A small-molecule ligand and the protein it binds are described below.
Small molecule (SMILES): CC[C@H](C)[C@H](N)C(=O)O

Sequence of chain 1.A:
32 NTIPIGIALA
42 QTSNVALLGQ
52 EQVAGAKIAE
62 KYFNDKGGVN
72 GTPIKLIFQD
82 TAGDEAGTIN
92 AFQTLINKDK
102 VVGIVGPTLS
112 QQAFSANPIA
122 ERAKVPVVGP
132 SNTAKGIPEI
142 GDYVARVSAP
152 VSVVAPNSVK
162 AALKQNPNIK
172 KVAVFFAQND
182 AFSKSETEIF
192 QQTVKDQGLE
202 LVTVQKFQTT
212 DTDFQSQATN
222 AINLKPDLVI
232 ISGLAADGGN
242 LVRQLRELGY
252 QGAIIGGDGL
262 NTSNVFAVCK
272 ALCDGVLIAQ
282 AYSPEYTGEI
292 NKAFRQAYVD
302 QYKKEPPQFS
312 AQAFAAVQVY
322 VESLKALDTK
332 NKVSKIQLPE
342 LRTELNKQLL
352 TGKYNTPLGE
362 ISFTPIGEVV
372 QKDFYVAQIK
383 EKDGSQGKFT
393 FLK

Binding-site contacts:
Ligand atom CG2 contacts residue PHE310 of chain 1.A at 3.8 Å (hydrophobic).
Ligand atom CA contacts residue THR134 of chain 1.A at 4.0 Å.
Ligand atom C contacts residue THR134 of chain 1.A at 4.0 Å.
Ligand atom CG1 contacts residue SER132 of chain 1.A at 3.5 Å.
Ligand atom CA contacts residue ASP259 of chain 1.A at 3.9 Å.
Ligand atom CD1 contacts residue LEU49 of chain 1.A at 4.0 Å (hydrophobic).
Ligand atom O contacts residue ALA135 of chain 1.A at 4.0 Å.
Ligand atom OXT contacts residue THR109 of chain 1.A at 4.2 Å.
Ligand atom CB contacts residue SER132 of chain 1.A at 4.3 Å.
Ligand atom CG2 contacts residue LEU49 of chain 1.A at 4.2 Å (hydrophobic).
Ligand atom O contacts residue THR134 of chain 1.A at 2.9 Å (h-bond).
Ligand atom O contacts residue PHE183 of chain 1.A at 3.5 Å.
Ligand atom CG2 contacts residue ASP259 of chain 1.A at 3.5 Å.
Ligand atom OXT contacts residue PHE183 of chain 1.A at 3.3 Å.
Ligand atom CG2 contacts residue PHE183 of chain 1.A at 4.3 Å (hydrophobic).
Ligand atom N contacts residue PHE183 of chain 1.A at 3.7 Å.
Ligand atom CD1 contacts residue GLN53 of chain 1.A at 4.3 Å.
Ligand atom C contacts residue ASN133 of chain 1.A at 4.1 Å.
Ligand atom CB contacts residue LEU110 of chain 1.A at 4.2 Å (hydrophobic).
Ligand atom OXT contacts residue SER111 of chain 1.A at 2.9 Å (h-bond).
Ligand atom N contacts residue SER132 of chain 1.A at 2.9 Å (h-bond).
Ligand atom CD1 contacts residue PHE310 of chain 1.A at 3.9 Å (hydrophobic).
Ligand atom O contacts residue SER111 of chain 1.A at 2.6 Å (h-bond).
Ligand atom CA contacts residue SER132 of chain 1.A at 3.9 Å.
Ligand atom CG2 contacts residue GLY260 of chain 1.A at 3.6 Å.
Ligand atom CA contacts residue PHE183 of chain 1.A at 3.5 Å (hydrophobic).
Ligand atom C contacts residue PHE183 of chain 1.A at 3.3 Å (hydrophobic).
Ligand atom C contacts residue SER111 of chain 1.A at 3.5 Å.
Ligand atom CG1 contacts residue ASP259 of chain 1.A at 4.1 Å.
Ligand atom CB contacts residue ASP259 of chain 1.A at 4.0 Å.
Ligand atom CG1 contacts residue PHE310 of chain 1.A at 4.1 Å (hydrophobic).
Ligand atom CG1 contacts residue THR109 of chain 1.A at 3.5 Å.
Ligand atom CD1 contacts residue SER132 of chain 1.A at 4.1 Å.
Ligand atom CD1 contacts residue THR109 of chain 1.A at 3.5 Å.
Ligand atom N contacts residue THR134 of chain 1.A at 3.0 Å (h-bond).
Ligand atom OXT contacts residue LEU110 of chain 1.A at 3.5 Å.
Ligand atom C contacts residue SER132 of chain 1.A at 4.0 Å.
Ligand atom O contacts residue SER132 of chain 1.A at 3.7 Å.
Ligand atom O contacts residue ASN133 of chain 1.A at 3.2 Å.
Ligand atom N contacts residue ASP259 of chain 1.A at 2.9 Å (salt-bridge).